Sequence of chain 1.A:
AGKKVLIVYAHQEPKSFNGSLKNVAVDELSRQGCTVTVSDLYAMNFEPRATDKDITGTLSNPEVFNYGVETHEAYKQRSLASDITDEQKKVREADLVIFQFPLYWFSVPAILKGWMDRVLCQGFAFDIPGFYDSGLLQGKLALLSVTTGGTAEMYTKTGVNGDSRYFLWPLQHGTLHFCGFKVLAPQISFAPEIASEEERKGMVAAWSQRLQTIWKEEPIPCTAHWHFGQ

A small-molecule ligand and the protein it binds are described below.
Small molecule (SMILES): Cc1cc(=O)[nH]c2c3c(ccc12)OCO3

Sequence of chain 1.B:
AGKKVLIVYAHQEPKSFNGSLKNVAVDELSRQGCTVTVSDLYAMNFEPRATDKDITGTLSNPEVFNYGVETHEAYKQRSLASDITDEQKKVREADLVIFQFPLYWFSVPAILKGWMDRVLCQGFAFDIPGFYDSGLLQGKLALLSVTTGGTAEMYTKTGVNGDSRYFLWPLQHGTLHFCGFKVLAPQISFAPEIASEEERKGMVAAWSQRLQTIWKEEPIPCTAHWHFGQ

Binding-site contacts:
Ligand atom C6 contacts residue TRP105 of chain 1.B at 4.0 Å (hydrophobic).
Ligand atom C1 contacts residue PHE178 of chain 1.A at 3.5 Å (hydrophobic).
Ligand atom O15 contacts residue MET154 of chain 1.B at 3.4 Å.
Ligand atom C14 contacts residue FAD1 of chain 1.G at 3.3 Å.
Ligand atom C14 contacts residue PHE178 of chain 1.A at 3.4 Å (hydrophobic).
Ligand atom C7 contacts residue FAD1 of chain 1.G at 3.3 Å.
Ligand atom C8 contacts residue PHE178 of chain 1.A at 3.5 Å (hydrophobic).
Ligand atom C14 contacts residue GLY174 of chain 1.A at 3.0 Å.
Ligand atom C8 contacts residue TYR155 of chain 1.B at 3.9 Å (hydrophobic).
Ligand atom C12 contacts residue ILE128 of chain 1.A at 4.0 Å (hydrophobic).
Ligand atom C9 contacts residue TYR155 of chain 1.B at 4.0 Å (hydrophobic).
Ligand atom O15 contacts residue GLY150 of chain 1.B at 3.4 Å.
Ligand atom C5 contacts residue PHE126 of chain 1.A at 3.8 Å (hydrophobic).
Ligand atom O15 contacts residue ASN161 of chain 1.B at 2.7 Å (h-bond).
Ligand atom C14 contacts residue PHE106 of chain 1.B at 3.6 Å (hydrophobic).
Ligand atom C5 contacts residue FAD1 of chain 1.G at 3.5 Å.
Ligand atom C7 contacts residue PHE178 of chain 1.A at 3.3 Å (hydrophobic).
Ligand atom C2 contacts residue PHE178 of chain 1.A at 3.4 Å (hydrophobic).
Ligand atom O13 contacts residue ILE128 of chain 1.A at 3.8 Å.
Ligand atom O15 contacts residue FAD1 of chain 1.G at 3.6 Å.
Ligand atom C4 contacts residue FAD1 of chain 1.G at 3.4 Å.
Ligand atom C6 contacts residue FAD1 of chain 1.G at 3.2 Å.
Ligand atom C9 contacts residue FAD1 of chain 1.G at 3.5 Å.
Ligand atom O15 contacts residue TYR155 of chain 1.B at 4.0 Å.
Ligand atom O11 contacts residue FAD1 of chain 1.G at 3.4 Å.
Ligand atom N10 contacts residue FAD1 of chain 1.G at 3.4 Å.
Ligand atom O11 contacts residue PHE126 of chain 1.A at 3.5 Å.
Ligand atom C8 contacts residue ASN161 of chain 1.B at 3.5 Å.
Ligand atom C1 contacts residue FAD1 of chain 1.G at 3.4 Å.
Ligand atom C9 contacts residue ASN161 of chain 1.B at 3.6 Å.
Ligand atom C8 contacts residue FAD1 of chain 1.G at 3.5 Å.
Ligand atom C3 contacts residue PHE178 of chain 1.A at 3.7 Å (hydrophobic).
Ligand atom C3 contacts residue FAD1 of chain 1.G at 3.5 Å.
Ligand atom C6 contacts residue PHE126 of chain 1.A at 3.8 Å (hydrophobic).
Ligand atom C1 contacts residue TRP105 of chain 1.B at 3.6 Å (hydrophobic).
Ligand atom C12 contacts residue FAD1 of chain 1.G at 3.7 Å.
Ligand atom C9 contacts residue PHE178 of chain 1.A at 4.0 Å (hydrophobic).
Ligand atom O13 contacts residue FAD1 of chain 1.G at 3.7 Å.
Ligand atom C2 contacts residue FAD1 of chain 1.G at 3.2 Å.
Ligand atom C6 contacts residue PHE178 of chain 1.A at 4.0 Å (hydrophobic).